Sequence of chain 1.E:
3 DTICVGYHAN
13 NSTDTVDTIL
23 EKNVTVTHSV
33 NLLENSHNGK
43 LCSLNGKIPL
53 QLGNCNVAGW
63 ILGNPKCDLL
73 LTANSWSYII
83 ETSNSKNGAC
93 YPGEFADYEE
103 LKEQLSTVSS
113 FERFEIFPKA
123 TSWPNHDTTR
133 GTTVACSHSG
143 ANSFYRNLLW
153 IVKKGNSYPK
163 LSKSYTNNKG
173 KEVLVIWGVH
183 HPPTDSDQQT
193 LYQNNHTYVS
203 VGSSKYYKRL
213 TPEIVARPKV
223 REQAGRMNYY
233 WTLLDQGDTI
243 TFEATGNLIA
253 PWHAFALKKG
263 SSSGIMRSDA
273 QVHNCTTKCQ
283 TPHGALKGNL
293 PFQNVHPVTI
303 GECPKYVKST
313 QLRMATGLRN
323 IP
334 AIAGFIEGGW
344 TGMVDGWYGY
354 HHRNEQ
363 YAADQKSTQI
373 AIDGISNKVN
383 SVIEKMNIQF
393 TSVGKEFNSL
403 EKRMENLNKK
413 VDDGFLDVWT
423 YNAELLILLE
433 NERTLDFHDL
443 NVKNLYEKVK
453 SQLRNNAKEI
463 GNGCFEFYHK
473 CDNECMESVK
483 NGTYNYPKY

A protein and the small-molecule ligand that binds it are described below.
Small molecule (SMILES): NC(=O)C(=O)O

Binding-site contacts:
Ligand atom N1 contacts residue LEU193 of chain 1.E at 4.5 Å.
Ligand atom O3 contacts residue HIS182 of chain 1.E at 3.2 Å.
Ligand atom O3 contacts residue ASP189 of chain 1.E at 4.0 Å.
Ligand atom O3 contacts residue LEU193 of chain 1.E at 3.7 Å.
Ligand atom O2 contacts residue GLN225 of chain 1.E at 4.3 Å.
Ligand atom O1 contacts residue GLN225 of chain 1.E at 3.6 Å (h-bond).
Ligand atom O1 contacts residue HIS182 of chain 1.E at 4.1 Å.
Ligand atom C1 contacts residue TYR93 of chain 1.E at 4.0 Å (hydrophobic).
Ligand atom O2 contacts residue PRO185 of chain 1.E at 3.4 Å.
Ligand atom C1 contacts residue HIS182 of chain 1.E at 4.3 Å.
Ligand atom C1 contacts residue GLN225 of chain 1.E at 4.3 Å.
Ligand atom C2 contacts residue TYR93 of chain 1.E at 3.9 Å (hydrophobic).
Ligand atom O3 contacts residue PRO185 of chain 1.E at 3.5 Å.
Ligand atom O1 contacts residue TRP152 of chain 1.E at 3.1 Å.
Ligand atom N1 contacts residue TRP152 of chain 1.E at 4.0 Å.
Ligand atom C2 contacts residue HIS182 of chain 1.E at 4.0 Å.
Ligand atom O2 contacts residue ASP189 of chain 1.E at 4.4 Å.
Ligand atom O3 contacts residue TYR93 of chain 1.E at 4.2 Å.
Ligand atom O3 contacts residue PRO184 of chain 1.E at 4.0 Å.
Ligand atom O1 contacts residue TYR93 of chain 1.E at 3.1 Å (h-bond).
Ligand atom C2 contacts residue PRO185 of chain 1.E at 3.9 Å (hydrophobic).
Ligand atom O2 contacts residue TYR93 of chain 1.E at 4.1 Å.
Ligand atom C1 contacts residue TRP152 of chain 1.E at 3.7 Å (hydrophobic).